Sequence of chain 5.F:
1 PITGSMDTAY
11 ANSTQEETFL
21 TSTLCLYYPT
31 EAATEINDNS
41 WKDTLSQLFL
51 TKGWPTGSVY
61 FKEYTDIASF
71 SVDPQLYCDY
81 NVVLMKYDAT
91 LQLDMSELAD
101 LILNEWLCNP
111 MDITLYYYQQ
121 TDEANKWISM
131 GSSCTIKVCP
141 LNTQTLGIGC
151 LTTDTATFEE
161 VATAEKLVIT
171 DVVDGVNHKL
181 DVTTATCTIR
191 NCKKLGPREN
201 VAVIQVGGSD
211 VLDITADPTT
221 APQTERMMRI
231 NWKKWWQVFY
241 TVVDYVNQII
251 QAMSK

Binding-site contacts:
Ligand atom C2 contacts residue ASN12 of chain 5.F at 3.2 Å.
Ligand atom N2 contacts residue ASN12 of chain 5.F at 3.8 Å.
Ligand atom O7 contacts residue ASN12 of chain 5.F at 3.7 Å.
Ligand atom C1 contacts residue ASN12 of chain 5.F at 2.1 Å.
Ligand atom C5 contacts residue ASN12 of chain 5.F at 4.1 Å.
Ligand atom C7 contacts residue ASN12 of chain 5.F at 3.9 Å.
Ligand atom O5 contacts residue ASN12 of chain 5.F at 2.7 Å (h-bond).

A protein and the small-molecule ligand that binds it are described below.
Small molecule (SMILES): CC(=O)N[C@H]1[C@H](O[C@H]2[C@H](O)[C@@H](NC(C)=O)CO[C@@H]2CO)O[C@H](CO)[C@@H](O)[C@@H]1O